Sequence of chain 1.B:
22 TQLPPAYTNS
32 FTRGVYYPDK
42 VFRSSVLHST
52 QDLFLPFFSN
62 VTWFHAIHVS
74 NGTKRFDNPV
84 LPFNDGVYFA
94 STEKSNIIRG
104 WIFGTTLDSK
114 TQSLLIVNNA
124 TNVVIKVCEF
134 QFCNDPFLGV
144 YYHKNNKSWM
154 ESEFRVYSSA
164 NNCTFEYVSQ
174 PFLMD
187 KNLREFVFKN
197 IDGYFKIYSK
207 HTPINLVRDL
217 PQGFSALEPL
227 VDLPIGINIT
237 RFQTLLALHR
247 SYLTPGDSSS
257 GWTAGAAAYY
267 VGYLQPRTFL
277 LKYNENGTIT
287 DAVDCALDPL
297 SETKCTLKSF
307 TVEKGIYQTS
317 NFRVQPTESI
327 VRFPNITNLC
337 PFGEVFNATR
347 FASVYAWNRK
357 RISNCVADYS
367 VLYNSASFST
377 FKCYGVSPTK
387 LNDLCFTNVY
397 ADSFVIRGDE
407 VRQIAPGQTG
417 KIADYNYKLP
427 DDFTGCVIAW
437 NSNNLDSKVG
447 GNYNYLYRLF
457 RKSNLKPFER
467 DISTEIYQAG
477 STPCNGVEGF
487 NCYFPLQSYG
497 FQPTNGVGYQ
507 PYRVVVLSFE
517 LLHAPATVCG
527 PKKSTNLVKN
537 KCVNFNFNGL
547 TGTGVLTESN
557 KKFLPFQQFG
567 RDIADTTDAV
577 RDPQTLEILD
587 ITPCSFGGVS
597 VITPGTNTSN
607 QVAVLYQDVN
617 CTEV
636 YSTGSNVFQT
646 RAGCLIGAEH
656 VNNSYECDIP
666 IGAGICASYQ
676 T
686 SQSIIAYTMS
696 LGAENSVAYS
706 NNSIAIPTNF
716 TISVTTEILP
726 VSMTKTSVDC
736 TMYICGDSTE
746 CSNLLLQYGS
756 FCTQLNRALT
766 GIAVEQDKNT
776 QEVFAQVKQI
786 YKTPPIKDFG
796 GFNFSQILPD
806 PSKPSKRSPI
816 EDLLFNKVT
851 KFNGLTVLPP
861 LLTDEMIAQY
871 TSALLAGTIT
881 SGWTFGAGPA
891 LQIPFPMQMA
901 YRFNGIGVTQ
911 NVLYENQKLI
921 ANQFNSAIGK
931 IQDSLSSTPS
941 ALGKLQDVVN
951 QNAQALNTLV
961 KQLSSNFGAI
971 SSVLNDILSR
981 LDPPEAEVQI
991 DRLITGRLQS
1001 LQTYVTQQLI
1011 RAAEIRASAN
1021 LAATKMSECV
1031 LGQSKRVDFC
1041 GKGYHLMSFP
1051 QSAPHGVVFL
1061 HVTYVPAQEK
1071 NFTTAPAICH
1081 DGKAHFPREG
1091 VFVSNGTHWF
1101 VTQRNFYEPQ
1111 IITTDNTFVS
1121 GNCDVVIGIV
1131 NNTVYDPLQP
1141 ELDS

The protein below binds the small molecule below.
Small molecule (SMILES): CC(=O)N[C@H]1[C@H](O[C@H]2[C@H](O)[C@@H](NC(C)=O)CO[C@@H]2CO)O[C@H](CO)[C@@H](O)[C@@H]1O

Binding-site contacts:
Ligand atom C8 contacts residue ASN922 of chain 1.B at 4.2 Å.
Ligand atom O6 contacts residue ASN714 of chain 1.B at 4.5 Å.
Ligand atom C4 contacts residue ASN714 of chain 1.B at 4.2 Å.
Ligand atom C5 contacts residue GLN923 of chain 1.B at 3.9 Å.
Ligand atom C5 contacts residue LEU919 of chain 1.B at 4.0 Å (hydrophobic).
Ligand atom C8 contacts residue ASN714 of chain 1.B at 4.2 Å.
Ligand atom C2 contacts residue ASN714 of chain 1.B at 2.4 Å.
Ligand atom O5 contacts residue GLN923 of chain 1.B at 4.1 Å.
Ligand atom C3 contacts residue ASN714 of chain 1.B at 3.8 Å.
Ligand atom O6 contacts residue GLN923 of chain 1.B at 3.0 Å (h-bond).
Ligand atom O5 contacts residue ASN714 of chain 1.B at 2.3 Å (h-bond).
Ligand atom C4 contacts residue LEU919 of chain 1.B at 4.1 Å (hydrophobic).
Ligand atom C6 contacts residue GLN923 of chain 1.B at 3.6 Å.
Ligand atom N2 contacts residue ASN714 of chain 1.B at 2.9 Å (h-bond).
Ligand atom C3 contacts residue LEU919 of chain 1.B at 3.7 Å (hydrophobic).
Ligand atom C1 contacts residue ASN714 of chain 1.B at 1.4 Å.
Ligand atom C7 contacts residue GLN1068 of chain 1.B at 4.1 Å.
Ligand atom C1 contacts residue GLN1068 of chain 1.B at 4.5 Å.
Ligand atom O4 contacts residue LEU919 of chain 1.B at 3.8 Å.
Ligand atom C7 contacts residue ASN714 of chain 1.B at 3.5 Å.
Ligand atom C1 contacts residue LEU919 of chain 1.B at 4.4 Å (hydrophobic).
Ligand atom O5 contacts residue GLN1068 of chain 1.B at 4.5 Å.
Ligand atom O7 contacts residue GLN1068 of chain 1.B at 3.4 Å (h-bond).
Ligand atom O7 contacts residue ASN714 of chain 1.B at 3.8 Å.
Ligand atom C5 contacts residue ASN714 of chain 1.B at 3.6 Å.